Sequence of chain 1.C:
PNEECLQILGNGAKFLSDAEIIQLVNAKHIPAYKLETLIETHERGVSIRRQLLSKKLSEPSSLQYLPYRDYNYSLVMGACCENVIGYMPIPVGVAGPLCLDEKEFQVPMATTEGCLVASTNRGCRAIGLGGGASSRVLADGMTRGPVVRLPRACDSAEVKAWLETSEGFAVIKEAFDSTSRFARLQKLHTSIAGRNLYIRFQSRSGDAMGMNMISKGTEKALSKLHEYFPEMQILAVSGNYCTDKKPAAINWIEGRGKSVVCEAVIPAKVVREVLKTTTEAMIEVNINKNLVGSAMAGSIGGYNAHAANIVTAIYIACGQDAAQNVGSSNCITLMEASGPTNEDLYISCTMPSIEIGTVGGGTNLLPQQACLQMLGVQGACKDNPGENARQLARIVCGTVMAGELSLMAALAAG

Sequence of chain 1.D:
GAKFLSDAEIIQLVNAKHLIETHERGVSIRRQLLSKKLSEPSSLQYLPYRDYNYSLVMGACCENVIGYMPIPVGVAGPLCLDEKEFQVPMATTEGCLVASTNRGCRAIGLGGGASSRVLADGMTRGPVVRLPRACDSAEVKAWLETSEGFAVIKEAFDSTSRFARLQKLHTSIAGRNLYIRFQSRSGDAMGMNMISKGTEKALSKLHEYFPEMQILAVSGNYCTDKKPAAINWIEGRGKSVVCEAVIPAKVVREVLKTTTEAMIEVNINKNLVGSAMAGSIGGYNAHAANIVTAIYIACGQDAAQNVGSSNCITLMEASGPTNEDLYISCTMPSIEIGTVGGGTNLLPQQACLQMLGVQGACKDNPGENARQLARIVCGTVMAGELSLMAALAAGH

Binding-site contacts:
Ligand atom O7 contacts residue LYS258 of chain 1.D at 3.1 Å (salt-bridge).
Ligand atom O7 contacts residue ARG156 of chain 1.D at 3.5 Å (salt-bridge).
Ligand atom O6 contacts residue SER250 of chain 1.D at 3.2 Å (h-bond).
Ligand atom C36 contacts residue LYS301 of chain 1.C at 3.4 Å.
Ligand atom O6 contacts residue LYS301 of chain 1.C at 2.6 Å (salt-bridge).
Ligand atom C36 contacts residue SER250 of chain 1.D at 3.2 Å.
Ligand atom O3 contacts residue ASP256 of chain 1.D at 2.5 Å (salt-bridge).
Ligand atom C15 contacts residue MET223 of chain 1.D at 3.3 Å (hydrophobic).
Ligand atom C3 contacts residue SER131 of chain 1.C at 3.6 Å.
Ligand atom O4 contacts residue LYS257 of chain 1.D at 3.0 Å (salt-bridge).
Ligand atom C4 contacts residue GLU125 of chain 1.C at 3.3 Å.
Ligand atom C35 contacts residue ALA317 of chain 1.C at 3.2 Å (hydrophobic).
Ligand atom O7 contacts residue LYS301 of chain 1.C at 3.5 Å (salt-bridge).
Ligand atom C10 contacts residue ASP256 of chain 1.D at 3.3 Å.
Ligand atom F1 contacts residue ARG156 of chain 1.D at 3.4 Å.
Ligand atom F2 contacts residue ALA130 of chain 1.C at 3.1 Å.
Ligand atom O4 contacts residue ASN321 of chain 1.C at 3.2 Å (h-bond).
Ligand atom C7 contacts residue GLU125 of chain 1.C at 3.5 Å.
Ligand atom O7 contacts residue SER250 of chain 1.D at 2.5 Å (h-bond).
Ligand atom C35 contacts residue LYS258 of chain 1.D at 3.7 Å.
Ligand atom C30 contacts residue ARG156 of chain 1.D at 3.6 Å.
Ligand atom O3 contacts residue ARG156 of chain 1.D at 2.9 Å (salt-bridge).
Ligand atom C13 contacts residue HIS318 of chain 1.C at 3.5 Å.
Ligand atom C24 contacts residue VAL249 of chain 1.D at 3.8 Å (hydrophobic).
Ligand atom C9 contacts residue GLU125 of chain 1.C at 3.6 Å.
Ligand atom C36 contacts residue LYS258 of chain 1.D at 3.3 Å.
Ligand atom C35 contacts residue ASP256 of chain 1.D at 3.8 Å.
Ligand atom C4 contacts residue GLY126 of chain 1.C at 3.5 Å.
Ligand atom C26 contacts residue SER131 of chain 1.C at 3.8 Å.
Ligand atom C5 contacts residue LEU419 of chain 1.C at 3.8 Å (hydrophobic).
Ligand atom F1 contacts residue VAL249 of chain 1.D at 3.3 Å.
Ligand atom C36 contacts residue ALA317 of chain 1.C at 3.6 Å (hydrophobic).
Ligand atom O4 contacts residue GLU125 of chain 1.C at 2.5 Å (salt-bridge).
Ligand atom C26 contacts residue ARG134 of chain 1.C at 3.7 Å.
Ligand atom C18 contacts residue MET223 of chain 1.D at 3.7 Å (hydrophobic).
Ligand atom O2 contacts residue SER131 of chain 1.C at 2.5 Å (h-bond).
Ligand atom C11 contacts residue ASP256 of chain 1.D at 3.3 Å.
Ligand atom F1 contacts residue SER227 of chain 1.D at 3.4 Å.
Ligand atom N3 contacts residue LEU419 of chain 1.C at 3.6 Å.
Ligand atom C32 contacts residue SER131 of chain 1.C at 3.8 Å.

This protein binds this small molecule.
Small molecule (SMILES): CC(C)n1c(C(=O)NCc2ccc(F)cc2)nc(-c2ccc(F)cc2)c1CC[C@@H](O)C[C@@H](O)CC(=O)O